Binding-site contacts:
Ligand atom C8 contacts residue ASN162 of chain 1.A at 4.3 Å.
Ligand atom O7 contacts residue ASN162 of chain 1.A at 4.1 Å.
Ligand atom C1 contacts residue ASN162 of chain 1.A at 1.4 Å.
Ligand atom C5 contacts residue ASN162 of chain 1.A at 3.5 Å.
Ligand atom C3 contacts residue ASN162 of chain 1.A at 3.8 Å.
Ligand atom N2 contacts residue ASN162 of chain 1.A at 3.1 Å (h-bond).
Ligand atom O5 contacts residue ASN162 of chain 1.A at 2.3 Å (h-bond).
Ligand atom C2 contacts residue ASN162 of chain 1.A at 2.7 Å.
Ligand atom C7 contacts residue ASN162 of chain 1.A at 3.9 Å.
Ligand atom C4 contacts residue ASN162 of chain 1.A at 4.2 Å.

Sequence of chain 1.A:
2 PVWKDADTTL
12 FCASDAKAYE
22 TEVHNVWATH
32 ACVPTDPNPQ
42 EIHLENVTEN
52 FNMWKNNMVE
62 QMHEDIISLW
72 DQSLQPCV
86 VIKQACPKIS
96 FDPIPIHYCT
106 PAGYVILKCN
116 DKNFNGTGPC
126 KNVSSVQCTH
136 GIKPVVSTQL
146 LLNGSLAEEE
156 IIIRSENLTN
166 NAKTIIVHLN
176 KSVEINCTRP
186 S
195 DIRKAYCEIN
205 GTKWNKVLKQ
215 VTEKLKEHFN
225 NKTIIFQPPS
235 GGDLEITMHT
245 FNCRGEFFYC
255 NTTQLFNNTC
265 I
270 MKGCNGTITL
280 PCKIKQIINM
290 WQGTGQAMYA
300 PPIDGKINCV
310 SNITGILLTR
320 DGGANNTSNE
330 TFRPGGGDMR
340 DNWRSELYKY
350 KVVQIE

This small molecule binds to this protein.
Small molecule (SMILES): CC(=O)N[C@@H]1[C@@H](O)[C@H](O)[C@@H](CO)O[C@H]1O